A protein and the small-molecule ligand that binds it are described below.
Small molecule (SMILES): CC(=O)N[C@@H]1[C@@H](O)[C@H](O)[C@@H](CO)O[C@H]1O

Sequence of chain 1.H:
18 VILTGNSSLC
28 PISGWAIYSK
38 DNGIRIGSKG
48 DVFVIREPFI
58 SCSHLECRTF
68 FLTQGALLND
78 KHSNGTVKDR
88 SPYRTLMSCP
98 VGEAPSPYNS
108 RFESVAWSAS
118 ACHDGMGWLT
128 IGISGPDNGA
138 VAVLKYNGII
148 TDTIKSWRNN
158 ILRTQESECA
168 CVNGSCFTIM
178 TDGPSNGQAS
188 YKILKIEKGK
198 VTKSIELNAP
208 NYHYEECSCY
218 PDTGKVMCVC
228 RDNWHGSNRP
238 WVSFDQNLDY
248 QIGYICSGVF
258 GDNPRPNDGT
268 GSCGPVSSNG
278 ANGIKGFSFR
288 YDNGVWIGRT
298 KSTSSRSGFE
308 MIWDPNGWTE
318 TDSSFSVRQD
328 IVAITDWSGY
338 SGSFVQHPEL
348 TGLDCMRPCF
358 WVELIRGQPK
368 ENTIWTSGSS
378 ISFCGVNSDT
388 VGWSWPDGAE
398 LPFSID

Binding-site contacts:
Ligand atom O7 contacts residue ASN81 of chain 1.H at 3.2 Å (h-bond).
Ligand atom C5 contacts residue ASN81 of chain 1.H at 3.7 Å.
Ligand atom C3 contacts residue ASN81 of chain 1.H at 3.9 Å.
Ligand atom C7 contacts residue ASN81 of chain 1.H at 3.4 Å.
Ligand atom C1 contacts residue ASN81 of chain 1.H at 1.5 Å.
Ligand atom N2 contacts residue ASN81 of chain 1.H at 3.0 Å (h-bond).
Ligand atom O5 contacts residue ASN81 of chain 1.H at 2.4 Å (h-bond).
Ligand atom C4 contacts residue ASN81 of chain 1.H at 4.2 Å.
Ligand atom C8 contacts residue ILE371 of chain 1.H at 4.1 Å (hydrophobic).
Ligand atom C2 contacts residue ASN81 of chain 1.H at 2.5 Å.